The protein below binds the small molecule below.
Small molecule (SMILES): CC(=O)N[C@@H]1[C@@H](O)[C@H](O)[C@@H](CO)O[C@H]1O

Sequence of chain 1.A:
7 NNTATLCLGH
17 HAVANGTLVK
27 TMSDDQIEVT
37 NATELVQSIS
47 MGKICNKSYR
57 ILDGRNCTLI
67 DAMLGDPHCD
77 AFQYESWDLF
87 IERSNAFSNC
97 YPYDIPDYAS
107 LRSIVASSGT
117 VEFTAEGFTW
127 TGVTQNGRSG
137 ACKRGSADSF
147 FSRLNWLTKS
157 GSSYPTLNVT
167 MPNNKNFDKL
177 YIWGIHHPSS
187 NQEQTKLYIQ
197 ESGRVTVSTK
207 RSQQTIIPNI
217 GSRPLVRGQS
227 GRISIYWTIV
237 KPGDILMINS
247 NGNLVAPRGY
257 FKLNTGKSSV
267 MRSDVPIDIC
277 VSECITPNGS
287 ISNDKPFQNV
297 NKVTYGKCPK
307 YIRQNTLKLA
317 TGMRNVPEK

Binding-site contacts:
Ligand atom O3 contacts residue NAG1 of chain 1.D at 3.8 Å.
Ligand atom C8 contacts residue ASN21 of chain 1.A at 4.4 Å.
Ligand atom O7 contacts residue ASN21 of chain 1.A at 3.7 Å.
Ligand atom N2 contacts residue ASN37 of chain 1.A at 4.1 Å.
Ligand atom C3 contacts residue ASN21 of chain 1.A at 3.8 Å.
Ligand atom C7 contacts residue ASN21 of chain 1.A at 3.7 Å.
Ligand atom C5 contacts residue ASN21 of chain 1.A at 3.7 Å.
Ligand atom C1 contacts residue ASN21 of chain 1.A at 1.5 Å.
Ligand atom C3 contacts residue NAG1 of chain 1.D at 3.9 Å.
Ligand atom C2 contacts residue ASN21 of chain 1.A at 2.5 Å.
Ligand atom N2 contacts residue ASN21 of chain 1.A at 2.8 Å (h-bond).
Ligand atom C7 contacts residue ASN37 of chain 1.A at 3.9 Å.
Ligand atom C4 contacts residue NAG1 of chain 1.D at 4.2 Å.
Ligand atom O7 contacts residue THR23 of chain 1.A at 3.9 Å.
Ligand atom O5 contacts residue ASN21 of chain 1.A at 2.4 Å (h-bond).
Ligand atom C5 contacts residue NAG1 of chain 1.D at 4.4 Å.
Ligand atom C4 contacts residue ASN21 of chain 1.A at 4.3 Å.
Ligand atom O4 contacts residue NAG1 of chain 1.D at 3.7 Å.
Ligand atom O3 contacts residue ASN37 of chain 1.A at 4.2 Å.
Ligand atom O7 contacts residue ASN37 of chain 1.A at 3.6 Å.